Binding-site contacts:
Ligand atom O2 contacts residue LEU433 of chain 1.B at 3.7 Å.
Ligand atom O1 contacts residue ASP439 of chain 1.B at 2.5 Å (salt-bridge).
Ligand atom O6A contacts residue ARG627 of chain 1.B at 3.4 Å (salt-bridge).
Ligand atom C6 contacts residue HIS614 of chain 1.B at 3.7 Å.
Ligand atom C2 contacts residue TYR437 of chain 1.B at 4.0 Å (hydrophobic).
Ligand atom C4 contacts residue GLN625 of chain 1.B at 3.8 Å.
Ligand atom O5 contacts residue TYR437 of chain 1.B at 3.8 Å.
Ligand atom C6 contacts residue GLN667 of chain 1.B at 4.0 Å.
Ligand atom O6A contacts residue GLU566 of chain 1.B at 2.5 Å (salt-bridge).
Ligand atom O3 contacts residue LEU762 of chain 1.B at 3.6 Å.
Ligand atom C4 contacts residue LEU762 of chain 1.B at 3.9 Å (hydrophobic).
Ligand atom O4 contacts residue GLN625 of chain 1.B at 2.9 Å (h-bond).
Ligand atom C5 contacts residue ARG613 of chain 1.B at 4.0 Å.
Ligand atom O6B contacts residue ARG627 of chain 1.B at 3.5 Å (salt-bridge).
Ligand atom O6B contacts residue GLU566 of chain 1.B at 3.2 Å (salt-bridge).
Ligand atom O3 contacts residue ARG627 of chain 1.B at 2.8 Å (salt-bridge).
Ligand atom O4 contacts residue ARG627 of chain 1.B at 3.1 Å (salt-bridge).
Ligand atom C3 contacts residue GLN625 of chain 1.B at 3.9 Å.
Ligand atom C6 contacts residue TYR437 of chain 1.B at 3.5 Å (hydrophobic).
Ligand atom O6B contacts residue ARG613 of chain 1.B at 2.9 Å (salt-bridge).
Ligand atom O5 contacts residue ARG613 of chain 1.B at 3.0 Å (salt-bridge).
Ligand atom C1 contacts residue ASP439 of chain 1.B at 3.2 Å.
Ligand atom O6B contacts residue TYR437 of chain 1.B at 3.8 Å.
Ligand atom C1 contacts residue ARG613 of chain 1.B at 3.7 Å.
Ligand atom O6A contacts residue LEU762 of chain 1.B at 3.3 Å.
Ligand atom O1 contacts residue ALA623 of chain 1.B at 3.4 Å.
Ligand atom O3 contacts residue HIS761 of chain 1.B at 3.8 Å.
Ligand atom C6 contacts residue VAL670 of chain 1.B at 3.8 Å (hydrophobic).
Ligand atom C6 contacts residue ARG613 of chain 1.B at 3.8 Å.
Ligand atom C2 contacts residue ARG613 of chain 1.B at 3.6 Å.
Ligand atom C6 contacts residue ARG627 of chain 1.B at 3.5 Å.
Ligand atom C3 contacts residue ARG627 of chain 1.B at 3.5 Å.
Ligand atom C6 contacts residue GLU566 of chain 1.B at 3.2 Å.
Ligand atom C4 contacts residue TYR437 of chain 1.B at 3.5 Å (hydrophobic).
Ligand atom C5 contacts residue TYR437 of chain 1.B at 3.3 Å (hydrophobic).
Ligand atom C6 contacts residue PRO666 of chain 1.B at 3.9 Å (hydrophobic).
Ligand atom O5 contacts residue ASP439 of chain 1.B at 3.7 Å.
Ligand atom C1 contacts residue LEU433 of chain 1.B at 4.0 Å (hydrophobic).
Ligand atom C4 contacts residue ARG627 of chain 1.B at 3.9 Å.
Ligand atom O6B contacts residue HIS614 of chain 1.B at 2.6 Å (h-bond).

This protein binds this small molecule.
Small molecule (SMILES): C[C@@H]1O[C@@H](O)[C@H](O[C@H]2OC(C(=O)O)=C[C@H](O)[C@H]2O)[C@H](O)[C@H]1O

Sequence of chain 1.B:
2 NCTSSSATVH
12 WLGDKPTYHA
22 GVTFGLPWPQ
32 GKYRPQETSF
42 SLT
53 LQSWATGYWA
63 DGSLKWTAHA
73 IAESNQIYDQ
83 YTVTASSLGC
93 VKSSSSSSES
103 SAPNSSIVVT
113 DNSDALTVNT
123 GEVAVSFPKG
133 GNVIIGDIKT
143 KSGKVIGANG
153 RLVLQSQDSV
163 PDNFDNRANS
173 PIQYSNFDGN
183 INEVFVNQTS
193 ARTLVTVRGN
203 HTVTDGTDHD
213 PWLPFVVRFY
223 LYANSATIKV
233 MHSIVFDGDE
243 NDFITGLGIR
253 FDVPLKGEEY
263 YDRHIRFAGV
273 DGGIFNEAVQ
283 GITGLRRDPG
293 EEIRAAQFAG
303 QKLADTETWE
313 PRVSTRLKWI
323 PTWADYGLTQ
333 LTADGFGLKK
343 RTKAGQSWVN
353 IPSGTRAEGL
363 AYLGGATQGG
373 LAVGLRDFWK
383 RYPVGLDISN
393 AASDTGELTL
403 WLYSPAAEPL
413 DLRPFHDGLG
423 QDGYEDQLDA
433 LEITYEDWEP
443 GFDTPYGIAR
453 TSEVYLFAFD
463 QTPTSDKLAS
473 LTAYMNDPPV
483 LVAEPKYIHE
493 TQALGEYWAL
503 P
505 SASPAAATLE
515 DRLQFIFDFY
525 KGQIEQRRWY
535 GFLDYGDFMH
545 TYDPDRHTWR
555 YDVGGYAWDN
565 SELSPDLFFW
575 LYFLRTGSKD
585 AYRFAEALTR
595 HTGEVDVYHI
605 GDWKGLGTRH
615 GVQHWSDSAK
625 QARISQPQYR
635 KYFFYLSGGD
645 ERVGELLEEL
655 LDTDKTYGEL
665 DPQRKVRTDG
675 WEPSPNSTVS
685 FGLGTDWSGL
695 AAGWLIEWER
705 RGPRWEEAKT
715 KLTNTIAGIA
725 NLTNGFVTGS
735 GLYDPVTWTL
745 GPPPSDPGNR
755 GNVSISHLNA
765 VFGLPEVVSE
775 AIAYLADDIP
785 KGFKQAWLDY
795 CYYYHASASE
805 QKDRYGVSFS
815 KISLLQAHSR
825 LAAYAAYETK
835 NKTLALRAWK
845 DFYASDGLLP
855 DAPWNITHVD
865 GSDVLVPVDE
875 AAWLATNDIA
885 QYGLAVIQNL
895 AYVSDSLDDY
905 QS